Sequence of chain 1.C:
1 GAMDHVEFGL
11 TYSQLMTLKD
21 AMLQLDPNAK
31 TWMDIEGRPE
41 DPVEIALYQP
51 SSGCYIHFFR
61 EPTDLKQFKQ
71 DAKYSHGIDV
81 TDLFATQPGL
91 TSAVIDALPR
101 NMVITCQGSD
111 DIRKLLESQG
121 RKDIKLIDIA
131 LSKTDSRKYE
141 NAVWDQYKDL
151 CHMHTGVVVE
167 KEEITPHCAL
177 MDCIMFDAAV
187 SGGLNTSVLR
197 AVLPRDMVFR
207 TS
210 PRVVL

A protein and the small-molecule ligand that binds it are described below.
Small molecule (SMILES): Nc1ccn([C@@H]2O[C@H](CO[P](=O)(O)O[C@H]3[C@@H](O)[C@H](n4ccc(N)nc4=O)O[C@@H]3CO[P](=O)(O)O[C@H]3[C@@H](O)[C@H](n4ccc(N)nc4=O)O[C@@H]3CO[P](=O)(O)O[C@H]3[C@@H](O)[C@H](n4cnc5c(=O)nc(N)[nH]c54)O[C@@H]3COP(=O)=O)[C@@H](O)[C@H]2O)c(=O)n1

Binding-site contacts:
Ligand atom N3 contacts residue G3 of chain 1.A at 3.0 Å (h-bond).
Ligand atom N4 contacts residue GTP1 of chain 1.A at 2.9 Å (h-bond).
Ligand atom O2 contacts residue G3 of chain 1.A at 2.7 Å (h-bond).
Ligand atom O4' contacts residue ARG38 of chain 1.C at 3.1 Å (salt-bridge).
Ligand atom C4 contacts residue GTP1 of chain 1.A at 3.7 Å.
Ligand atom O2 contacts residue ARG38 of chain 1.C at 2.8 Å (salt-bridge).
Ligand atom C1' contacts residue GLN70 of chain 1.C at 3.5 Å.
Ligand atom O6 contacts residue G3 of chain 1.A at 3.8 Å.
Ligand atom N1 contacts residue G3 of chain 1.A at 3.5 Å (h-bond).
Ligand atom C2 contacts residue TYR74 of chain 1.C at 3.8 Å (hydrophobic).
Ligand atom N4 contacts residue G2 of chain 1.A at 3.0 Å (h-bond).
Ligand atom O6 contacts residue C4 of chain 1.A at 2.9 Å (h-bond).
Ligand atom O6 contacts residue TYR74 of chain 1.C at 3.7 Å.
Ligand atom N1 contacts residue TYR74 of chain 1.C at 3.5 Å.
Ligand atom N3 contacts residue GTP1 of chain 1.A at 2.9 Å (h-bond).
Ligand atom N2 contacts residue C4 of chain 1.A at 2.9 Å (h-bond).
Ligand atom C2 contacts residue G2 of chain 1.A at 2.6 Å.
Ligand atom N2 contacts residue ASP71 of chain 1.C at 3.2 Å (salt-bridge).
Ligand atom O2' contacts residue ASP110 of chain 1.C at 2.8 Å (salt-bridge).
Ligand atom N3 contacts residue TYR74 of chain 1.C at 3.6 Å.
Ligand atom N4 contacts residue G3 of chain 1.A at 3.1 Å (h-bond).
Ligand atom C4 contacts residue TYR74 of chain 1.C at 3.5 Å (hydrophobic).
Ligand atom C4 contacts residue G2 of chain 1.A at 3.3 Å.
Ligand atom C1' contacts residue ARG38 of chain 1.C at 3.7 Å.
Ligand atom N1 contacts residue C4 of chain 1.A at 2.9 Å (h-bond).
Ligand atom N7 contacts residue TYR74 of chain 1.C at 3.4 Å.
Ligand atom O2' contacts residue GLN67 of chain 1.C at 3.8 Å.
Ligand atom C8 contacts residue TYR74 of chain 1.C at 3.4 Å (hydrophobic).
Ligand atom C2 contacts residue GTP1 of chain 1.A at 3.6 Å.
Ligand atom O2 contacts residue G2 of chain 1.A at 2.0 Å (h-bond).
Ligand atom O2' contacts residue ARG38 of chain 1.C at 3.3 Å (salt-bridge).
Ligand atom O2 contacts residue GTP1 of chain 1.A at 2.9 Å (h-bond).
Ligand atom C6 contacts residue TYR74 of chain 1.C at 3.4 Å (hydrophobic).
Ligand atom N3 contacts residue G2 of chain 1.A at 2.5 Å (h-bond).
Ligand atom C2 contacts residue G3 of chain 1.A at 3.3 Å.
Ligand atom C5 contacts residue TYR74 of chain 1.C at 3.5 Å (hydrophobic).
Ligand atom C1' contacts residue G3 of chain 1.A at 3.7 Å.
Ligand atom C6 contacts residue C4 of chain 1.A at 3.7 Å.
Ligand atom N9 contacts residue TYR74 of chain 1.C at 3.5 Å.
Ligand atom N2 contacts residue ARG38 of chain 1.C at 3.4 Å (salt-bridge).